The small molecule below binds the protein below.
Small molecule (SMILES): O=C(O)c1ccc(C(=O)NCCO)cc1

Sequence of chain 1.D:
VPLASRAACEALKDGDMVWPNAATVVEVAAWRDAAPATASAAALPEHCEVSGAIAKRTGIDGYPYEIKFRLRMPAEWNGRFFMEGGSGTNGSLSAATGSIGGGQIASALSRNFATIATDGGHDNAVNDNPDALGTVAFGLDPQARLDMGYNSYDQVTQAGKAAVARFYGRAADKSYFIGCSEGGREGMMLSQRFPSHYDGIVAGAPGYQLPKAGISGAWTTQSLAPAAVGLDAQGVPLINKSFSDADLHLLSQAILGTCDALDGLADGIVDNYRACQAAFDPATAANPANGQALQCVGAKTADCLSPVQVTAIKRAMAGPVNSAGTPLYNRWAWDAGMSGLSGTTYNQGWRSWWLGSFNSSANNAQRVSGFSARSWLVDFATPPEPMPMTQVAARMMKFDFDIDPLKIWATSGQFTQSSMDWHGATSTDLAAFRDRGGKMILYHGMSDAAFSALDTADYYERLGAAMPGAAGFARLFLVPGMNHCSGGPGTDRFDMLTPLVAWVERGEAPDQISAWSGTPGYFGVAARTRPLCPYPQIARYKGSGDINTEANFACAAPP

Binding-site contacts:
Ligand atom C3 contacts residue TRP390 of chain 1.D at 3.6 Å (hydrophobic).
Ligand atom CB contacts residue SER218 of chain 1.D at 2.7 Å.
Ligand atom O1A contacts residue LEU247 of chain 1.D at 3.5 Å.
Ligand atom C7 contacts residue SER124 of chain 1.D at 3.4 Å.
Ligand atom O2B contacts residue GLY125 of chain 1.D at 2.7 Å (h-bond).
Ligand atom C7 contacts residue HIS521 of chain 1.D at 3.6 Å.
Ligand atom C2 contacts residue PHE408 of chain 1.D at 3.7 Å (hydrophobic).
Ligand atom CA contacts residue SER409 of chain 1.D at 3.3 Å.
Ligand atom O2A contacts residue ALA250 of chain 1.D at 3.7 Å.
Ligand atom O1A contacts residue SER409 of chain 1.D at 3.5 Å (h-bond).
Ligand atom O9 contacts residue CYS217 of chain 1.D at 3.9 Å.
Ligand atom CA contacts residue LEU247 of chain 1.D at 3.5 Å (hydrophobic).
Ligand atom C5 contacts residue GLY125 of chain 1.D at 3.5 Å.
Ligand atom C4 contacts residue SER218 of chain 1.D at 3.2 Å.
Ligand atom O1A contacts residue PHE408 of chain 1.D at 3.9 Å.
Ligand atom C8 contacts residue HIS521 of chain 1.D at 3.4 Å.
Ligand atom O2A contacts residue ARG404 of chain 1.D at 2.9 Å (salt-bridge).
Ligand atom C1 contacts residue PHE408 of chain 1.D at 3.6 Å (hydrophobic).
Ligand atom O2A contacts residue SER409 of chain 1.D at 2.5 Å (h-bond).
Ligand atom C7 contacts residue GLY125 of chain 1.D at 3.9 Å.
Ligand atom C6 contacts residue LEU247 of chain 1.D at 3.9 Å (hydrophobic).
Ligand atom CB contacts residue GLU219 of chain 1.D at 3.7 Å.
Ligand atom C3 contacts residue HIS521 of chain 1.D at 3.8 Å.
Ligand atom CB contacts residue GLY125 of chain 1.D at 3.3 Å.
Ligand atom N1B contacts residue HIS521 of chain 1.D at 2.9 Å.
Ligand atom C3 contacts residue SER218 of chain 1.D at 3.4 Å.
Ligand atom C8 contacts residue SER124 of chain 1.D at 3.6 Å.
Ligand atom C2 contacts residue TRP390 of chain 1.D at 3.6 Å (hydrophobic).
Ligand atom CB contacts residue HIS521 of chain 1.D at 3.9 Å.
Ligand atom O2B contacts residue SER218 of chain 1.D at 3.1 Å (h-bond).
Ligand atom O2B contacts residue GLU219 of chain 1.D at 3.0 Å (salt-bridge).
Ligand atom C6 contacts residue PHE408 of chain 1.D at 3.6 Å (hydrophobic).
Ligand atom O9 contacts residue SER218 of chain 1.D at 3.8 Å.
Ligand atom C4 contacts residue GLY125 of chain 1.D at 3.9 Å.
Ligand atom O2B contacts residue SER124 of chain 1.D at 3.6 Å.
Ligand atom C1 contacts residue LEU247 of chain 1.D at 3.9 Å (hydrophobic).
Ligand atom N1B contacts residue SER218 of chain 1.D at 2.8 Å (h-bond).
Ligand atom C1 contacts residue PHE488 of chain 1.D at 3.9 Å (hydrophobic).
Ligand atom C2 contacts residue PHE488 of chain 1.D at 3.7 Å (hydrophobic).
Ligand atom O9 contacts residue SER124 of chain 1.D at 2.9 Å (h-bond).